Sequence of chain 1.B:
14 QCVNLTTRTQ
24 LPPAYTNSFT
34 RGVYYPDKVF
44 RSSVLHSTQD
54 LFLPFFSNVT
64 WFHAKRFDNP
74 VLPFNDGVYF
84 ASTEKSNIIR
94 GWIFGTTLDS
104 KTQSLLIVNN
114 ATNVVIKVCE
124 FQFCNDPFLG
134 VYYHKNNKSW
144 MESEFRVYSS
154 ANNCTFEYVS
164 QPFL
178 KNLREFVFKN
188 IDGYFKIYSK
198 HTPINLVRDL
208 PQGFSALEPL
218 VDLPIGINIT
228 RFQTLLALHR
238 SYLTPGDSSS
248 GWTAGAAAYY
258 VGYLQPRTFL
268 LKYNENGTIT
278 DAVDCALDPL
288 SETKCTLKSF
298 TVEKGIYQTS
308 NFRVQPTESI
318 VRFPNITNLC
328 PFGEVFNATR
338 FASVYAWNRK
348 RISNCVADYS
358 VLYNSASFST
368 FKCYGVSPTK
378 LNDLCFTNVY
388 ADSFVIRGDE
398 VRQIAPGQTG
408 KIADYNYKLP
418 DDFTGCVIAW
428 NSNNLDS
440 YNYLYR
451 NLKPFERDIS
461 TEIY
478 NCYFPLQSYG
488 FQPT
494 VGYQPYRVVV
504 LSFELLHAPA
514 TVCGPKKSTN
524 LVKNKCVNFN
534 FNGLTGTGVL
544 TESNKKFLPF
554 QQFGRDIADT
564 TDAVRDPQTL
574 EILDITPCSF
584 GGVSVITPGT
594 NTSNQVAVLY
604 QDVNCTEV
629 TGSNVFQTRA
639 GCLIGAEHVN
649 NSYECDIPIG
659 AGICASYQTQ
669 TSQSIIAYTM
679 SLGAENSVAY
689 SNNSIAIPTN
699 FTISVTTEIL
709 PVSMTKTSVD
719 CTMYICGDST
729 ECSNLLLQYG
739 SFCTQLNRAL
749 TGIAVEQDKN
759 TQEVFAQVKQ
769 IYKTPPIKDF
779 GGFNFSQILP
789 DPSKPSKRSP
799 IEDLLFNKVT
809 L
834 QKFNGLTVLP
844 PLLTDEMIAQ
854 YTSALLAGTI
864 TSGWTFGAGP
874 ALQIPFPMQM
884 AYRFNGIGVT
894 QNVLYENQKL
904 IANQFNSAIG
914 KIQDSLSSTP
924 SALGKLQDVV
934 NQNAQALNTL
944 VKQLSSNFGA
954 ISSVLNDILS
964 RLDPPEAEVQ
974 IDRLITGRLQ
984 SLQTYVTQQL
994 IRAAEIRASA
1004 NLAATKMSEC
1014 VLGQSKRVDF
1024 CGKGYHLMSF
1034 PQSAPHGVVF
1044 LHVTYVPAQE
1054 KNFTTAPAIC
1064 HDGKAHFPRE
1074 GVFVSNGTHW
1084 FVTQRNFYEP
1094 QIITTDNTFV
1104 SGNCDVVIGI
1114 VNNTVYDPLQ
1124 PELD

A protein and the small-molecule ligand that binds it are described below.
Small molecule (SMILES): CC(=O)N[C@@H]1[C@@H](O)[C@H](O)[C@@H](CO)O[C@H]1O

Binding-site contacts:
Ligand atom O5 contacts residue ASN607 of chain 1.B at 2.4 Å (h-bond).
Ligand atom C7 contacts residue ASN607 of chain 1.B at 3.9 Å.
Ligand atom C5 contacts residue ASN607 of chain 1.B at 3.6 Å.
Ligand atom C1 contacts residue ASN607 of chain 1.B at 1.4 Å.
Ligand atom C3 contacts residue ASN607 of chain 1.B at 3.8 Å.
Ligand atom C4 contacts residue ASN607 of chain 1.B at 4.2 Å.
Ligand atom N2 contacts residue ASN607 of chain 1.B at 2.9 Å (h-bond).
Ligand atom C2 contacts residue ASN607 of chain 1.B at 2.4 Å.
Ligand atom O5 contacts residue THR609 of chain 1.B at 4.4 Å.